Binding-site contacts:
Ligand atom CD2 contacts residue HIS163 of chain 2.A at 3.6 Å.
Ligand atom O contacts residue GLU166 of chain 2.A at 2.8 Å (salt-bridge).
Ligand atom CMK contacts residue HIS41 of chain 2.A at 3.3 Å.
Ligand atom CMK contacts residue HIS164 of chain 2.A at 3.6 Å.
Ligand atom O contacts residue GLN189 of chain 2.A at 2.7 Å (h-bond).
Ligand atom N contacts residue GLU166 of chain 2.A at 2.8 Å (salt-bridge).
Ligand atom CH3 contacts residue THR190 of chain 2.A at 3.7 Å.
Ligand atom O contacts residue GLY143 of chain 2.A at 3.0 Å (h-bond).
Ligand atom O contacts residue PRO168 of chain 2.A at 2.9 Å.
Ligand atom N contacts residue THR190 of chain 2.A at 3.6 Å.
Ligand atom C contacts residue CYS145 of chain 2.A at 2.8 Å (hydrophobic).
Ligand atom CD2 contacts residue MET49 of chain 2.A at 3.5 Å (hydrophobic).
Ligand atom CA contacts residue ASN142 of chain 2.A at 3.7 Å.
Ligand atom CD1 contacts residue MET49 of chain 2.A at 3.6 Å (hydrophobic).
Ligand atom CA contacts residue GLN189 of chain 2.A at 3.5 Å.
Ligand atom C2 contacts residue PRO168 of chain 2.A at 3.6 Å (hydrophobic).
Ligand atom CMK contacts residue CYS145 of chain 2.A at 1.8 Å (hydrophobic).
Ligand atom CAE contacts residue PHE140 of chain 2.A at 3.3 Å (hydrophobic).
Ligand atom OAD contacts residue MET165 of chain 2.A at 3.5 Å.
Ligand atom C3 contacts residue PRO168 of chain 2.A at 3.7 Å (hydrophobic).
Ligand atom OAD contacts residue GLU166 of chain 2.A at 3.3 Å.
Ligand atom CB contacts residue GLN189 of chain 2.A at 3.7 Å.
Ligand atom C contacts residue GLN189 of chain 2.A at 3.4 Å.
Ligand atom O contacts residue MET165 of chain 2.A at 3.6 Å.
Ligand atom C7 contacts residue GLU166 of chain 2.A at 3.5 Å.
Ligand atom N contacts residue HIS164 of chain 2.A at 3.5 Å (h-bond).
Ligand atom O contacts residue ASN142 of chain 2.A at 3.4 Å (h-bond).
Ligand atom CB contacts residue SER144 of chain 2.A at 3.7 Å.
Ligand atom CAE contacts residue GLU166 of chain 2.A at 3.6 Å.
Ligand atom OAD contacts residue HIS163 of chain 2.A at 2.6 Å (h-bond).
Ligand atom CB contacts residue GLU166 of chain 2.A at 3.7 Å.
Ligand atom CG2 contacts residue THR190 of chain 2.A at 3.7 Å.
Ligand atom NAH contacts residue PHE140 of chain 2.A at 2.9 Å (h-bond).
Ligand atom O contacts residue CYS145 of chain 2.A at 3.1 Å (h-bond).
Ligand atom O contacts residue SER144 of chain 2.A at 3.2 Å (h-bond).
Ligand atom CA contacts residue GLU166 of chain 2.A at 3.6 Å.
Ligand atom OAD contacts residue HIS172 of chain 2.A at 3.3 Å.
Ligand atom NAH contacts residue GLU166 of chain 2.A at 3.0 Å (salt-bridge).
Ligand atom N contacts residue GLN189 of chain 2.A at 3.2 Å (h-bond).
Ligand atom CD2 contacts residue GLU166 of chain 2.A at 3.4 Å.

Sequence of chain 2.A:
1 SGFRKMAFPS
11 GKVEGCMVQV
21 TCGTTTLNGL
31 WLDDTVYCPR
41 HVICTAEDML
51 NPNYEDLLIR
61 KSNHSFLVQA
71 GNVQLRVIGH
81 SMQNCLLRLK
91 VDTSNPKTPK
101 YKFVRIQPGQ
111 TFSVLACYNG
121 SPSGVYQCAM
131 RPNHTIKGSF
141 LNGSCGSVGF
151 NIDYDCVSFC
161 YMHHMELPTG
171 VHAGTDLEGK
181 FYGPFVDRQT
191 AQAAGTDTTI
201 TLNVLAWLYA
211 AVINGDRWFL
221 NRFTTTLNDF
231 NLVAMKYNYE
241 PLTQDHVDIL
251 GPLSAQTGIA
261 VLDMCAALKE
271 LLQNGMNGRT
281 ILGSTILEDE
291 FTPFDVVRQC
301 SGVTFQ

A protein and the small-molecule ligand that binds it are described below.
Small molecule (SMILES): CC(=O)N[C@H](C(=O)N[C@H](C(=O)N[C@@H](CC(C)C)C(=O)N[C@@H](C[C@@H]1CCNC1=O)C(C)=O)[C@@H](C)OCc1ccccc1)C(C)C